A small-molecule ligand and the protein it binds are described below.
Small molecule (SMILES): Nc1ncnc2c1ncn2[C@@H]1O[C@H](COP(=O)(O)OP(=O)(O)OP(O)(O)=S)[C@@H](O)[C@H]1O

Binding-site contacts:
Ligand atom C5 contacts residue PHE89 of chain 1.A at 3.5 Å (hydrophobic).
Ligand atom O2B contacts residue LYS120 of chain 1.A at 2.6 Å (salt-bridge).
Ligand atom O1A contacts residue LYS120 of chain 1.A at 3.4 Å (salt-bridge).
Ligand atom N7 contacts residue ASN93 of chain 1.A at 3.6 Å (h-bond).
Ligand atom PB contacts residue LYS120 of chain 1.A at 3.7 Å.
Ligand atom S1G contacts residue THR121 of chain 1.A at 3.8 Å.
Ligand atom O2G contacts residue THR121 of chain 1.A at 3.4 Å (h-bond).
Ligand atom O3A contacts residue GLY117 of chain 1.A at 3.4 Å (h-bond).
Ligand atom C5 contacts residue ASN93 of chain 1.A at 3.7 Å.
Ligand atom N6 contacts residue THR91 of chain 1.A at 3.1 Å (h-bond).
Ligand atom O1A contacts residue GLY119 of chain 1.A at 3.3 Å.
Ligand atom N7 contacts residue PHE89 of chain 1.A at 3.8 Å.
Ligand atom O1B contacts residue LYS120 of chain 1.A at 3.5 Å (salt-bridge).
Ligand atom N7 contacts residue ASN122 of chain 1.A at 3.0 Å (h-bond).
Ligand atom PB contacts residue GLY117 of chain 1.A at 3.6 Å.
Ligand atom O2B contacts residue GLY119 of chain 1.A at 3.1 Å (h-bond).
Ligand atom N7 contacts residue GLN96 of chain 1.A at 3.1 Å (h-bond).
Ligand atom N1 contacts residue THR91 of chain 1.A at 3.6 Å.
Ligand atom O2G contacts residue ASP226 of chain 1.A at 2.7 Å (salt-bridge).
Ligand atom N6 contacts residue GLN96 of chain 1.A at 2.9 Å (h-bond).
Ligand atom O3B contacts residue THR121 of chain 1.A at 3.2 Å (h-bond).
Ligand atom N6 contacts residue ASN93 of chain 1.A at 3.3 Å (h-bond).
Ligand atom C8 contacts residue GLN96 of chain 1.A at 3.8 Å.
Ligand atom O3A contacts residue GLY119 of chain 1.A at 3.4 Å (h-bond).
Ligand atom O3B contacts residue MG1 of chain 1.F at 3.7 Å.
Ligand atom PA contacts residue GLY119 of chain 1.A at 3.7 Å.
Ligand atom O1B contacts residue GLY117 of chain 1.A at 2.9 Å (h-bond).
Ligand atom C5' contacts residue GLY117 of chain 1.A at 3.6 Å.
Ligand atom O3G contacts residue GLU227 of chain 1.A at 3.2 Å (salt-bridge).
Ligand atom O1A contacts residue THR121 of chain 1.A at 3.1 Å (h-bond).
Ligand atom O2G contacts residue MG1 of chain 1.F at 2.2 Å.
Ligand atom C4 contacts residue PHE89 of chain 1.A at 3.7 Å (hydrophobic).
Ligand atom N6 contacts residue LEU92 of chain 1.A at 3.4 Å.
Ligand atom O1B contacts residue THR116 of chain 1.A at 3.4 Å.
Ligand atom O5' contacts residue GLY119 of chain 1.A at 3.5 Å.
Ligand atom PG contacts residue THR121 of chain 1.A at 3.6 Å.
Ligand atom C8 contacts residue ASN122 of chain 1.A at 3.6 Å.
Ligand atom O3G contacts residue MG1 of chain 1.F at 2.1 Å.
Ligand atom O3' contacts residue ASN431 of chain 1.A at 3.0 Å (h-bond).
Ligand atom PG contacts residue MG1 of chain 1.F at 2.6 Å.

Sequence of chain 1.A:
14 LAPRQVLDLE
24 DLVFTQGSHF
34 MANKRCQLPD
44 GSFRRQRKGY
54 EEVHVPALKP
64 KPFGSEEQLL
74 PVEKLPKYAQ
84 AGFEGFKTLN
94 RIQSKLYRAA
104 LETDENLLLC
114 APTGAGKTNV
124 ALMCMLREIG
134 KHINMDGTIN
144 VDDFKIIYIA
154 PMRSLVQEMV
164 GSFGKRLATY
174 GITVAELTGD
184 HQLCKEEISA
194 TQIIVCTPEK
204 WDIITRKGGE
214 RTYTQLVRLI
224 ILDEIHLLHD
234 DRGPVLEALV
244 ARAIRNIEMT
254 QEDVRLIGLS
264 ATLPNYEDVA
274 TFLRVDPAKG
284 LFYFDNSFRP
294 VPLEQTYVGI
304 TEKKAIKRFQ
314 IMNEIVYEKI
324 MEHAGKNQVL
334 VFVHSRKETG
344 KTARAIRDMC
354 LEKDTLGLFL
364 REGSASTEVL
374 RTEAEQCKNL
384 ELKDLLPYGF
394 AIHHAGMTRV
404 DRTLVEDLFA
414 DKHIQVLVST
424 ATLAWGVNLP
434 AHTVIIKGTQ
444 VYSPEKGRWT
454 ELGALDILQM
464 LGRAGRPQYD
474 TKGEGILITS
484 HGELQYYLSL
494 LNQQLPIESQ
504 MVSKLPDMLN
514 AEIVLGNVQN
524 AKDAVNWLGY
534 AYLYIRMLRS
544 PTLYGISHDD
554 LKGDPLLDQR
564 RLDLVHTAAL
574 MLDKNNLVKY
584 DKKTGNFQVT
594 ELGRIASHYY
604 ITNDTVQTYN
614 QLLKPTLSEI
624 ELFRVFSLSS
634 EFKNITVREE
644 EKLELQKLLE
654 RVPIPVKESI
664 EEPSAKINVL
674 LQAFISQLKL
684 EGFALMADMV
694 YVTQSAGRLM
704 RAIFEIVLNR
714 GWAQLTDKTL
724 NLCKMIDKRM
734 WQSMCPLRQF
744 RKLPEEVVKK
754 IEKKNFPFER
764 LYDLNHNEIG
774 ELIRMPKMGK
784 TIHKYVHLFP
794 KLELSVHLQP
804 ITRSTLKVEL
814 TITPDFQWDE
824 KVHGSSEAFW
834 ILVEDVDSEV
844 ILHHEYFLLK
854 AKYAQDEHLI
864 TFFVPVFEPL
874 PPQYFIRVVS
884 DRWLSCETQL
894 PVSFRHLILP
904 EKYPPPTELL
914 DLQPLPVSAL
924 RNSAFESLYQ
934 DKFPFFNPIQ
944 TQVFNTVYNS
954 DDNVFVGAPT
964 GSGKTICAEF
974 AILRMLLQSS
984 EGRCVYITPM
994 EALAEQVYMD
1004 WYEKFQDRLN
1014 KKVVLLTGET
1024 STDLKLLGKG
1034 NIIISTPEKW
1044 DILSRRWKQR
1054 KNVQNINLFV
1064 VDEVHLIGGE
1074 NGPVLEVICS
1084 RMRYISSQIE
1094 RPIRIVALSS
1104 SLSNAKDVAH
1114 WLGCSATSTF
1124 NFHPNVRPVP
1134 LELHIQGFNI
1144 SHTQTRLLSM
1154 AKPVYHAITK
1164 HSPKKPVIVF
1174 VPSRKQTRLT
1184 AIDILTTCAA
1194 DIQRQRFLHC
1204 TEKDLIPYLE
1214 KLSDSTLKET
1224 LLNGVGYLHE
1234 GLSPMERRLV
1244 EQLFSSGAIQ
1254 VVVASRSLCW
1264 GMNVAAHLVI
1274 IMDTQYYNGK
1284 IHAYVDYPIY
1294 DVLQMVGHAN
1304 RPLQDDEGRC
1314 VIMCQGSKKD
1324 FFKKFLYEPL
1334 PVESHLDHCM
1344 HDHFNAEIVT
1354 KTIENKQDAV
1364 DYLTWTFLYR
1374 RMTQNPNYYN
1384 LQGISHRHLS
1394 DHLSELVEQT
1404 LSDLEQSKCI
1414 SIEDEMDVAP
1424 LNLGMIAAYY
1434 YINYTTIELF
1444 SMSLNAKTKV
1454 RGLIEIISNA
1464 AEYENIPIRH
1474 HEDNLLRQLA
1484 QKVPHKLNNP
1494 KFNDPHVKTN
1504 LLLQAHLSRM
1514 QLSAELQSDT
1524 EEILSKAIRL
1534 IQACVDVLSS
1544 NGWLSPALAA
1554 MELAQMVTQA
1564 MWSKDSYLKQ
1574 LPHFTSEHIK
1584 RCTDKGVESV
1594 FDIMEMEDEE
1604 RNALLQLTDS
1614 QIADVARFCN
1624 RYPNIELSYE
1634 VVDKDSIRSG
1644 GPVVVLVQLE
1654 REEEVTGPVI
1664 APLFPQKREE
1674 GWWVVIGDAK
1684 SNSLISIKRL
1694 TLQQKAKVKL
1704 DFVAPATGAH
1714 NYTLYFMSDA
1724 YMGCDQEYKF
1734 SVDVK